Sequence of chain 1.C:
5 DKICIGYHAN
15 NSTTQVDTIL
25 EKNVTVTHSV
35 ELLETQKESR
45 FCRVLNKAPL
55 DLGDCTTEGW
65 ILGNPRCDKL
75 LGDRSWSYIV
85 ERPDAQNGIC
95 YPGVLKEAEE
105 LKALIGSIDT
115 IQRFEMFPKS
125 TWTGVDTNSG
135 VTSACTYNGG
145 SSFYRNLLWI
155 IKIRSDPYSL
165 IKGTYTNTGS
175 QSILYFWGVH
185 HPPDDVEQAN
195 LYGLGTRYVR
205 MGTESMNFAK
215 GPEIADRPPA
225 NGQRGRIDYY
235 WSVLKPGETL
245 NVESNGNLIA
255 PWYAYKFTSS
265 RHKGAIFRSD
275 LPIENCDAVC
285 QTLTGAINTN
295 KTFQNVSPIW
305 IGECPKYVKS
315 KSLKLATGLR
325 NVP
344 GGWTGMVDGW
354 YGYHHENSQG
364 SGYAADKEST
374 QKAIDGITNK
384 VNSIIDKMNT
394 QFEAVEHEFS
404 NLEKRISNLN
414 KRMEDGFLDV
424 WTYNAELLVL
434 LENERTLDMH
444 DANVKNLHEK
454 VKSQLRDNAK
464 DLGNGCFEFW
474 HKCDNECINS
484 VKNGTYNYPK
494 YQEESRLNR

A protein and the small-molecule ligand that binds it are described below.
Small molecule (SMILES): CC(=O)N[C@@H]1[C@@H](O)[C@H](O)[C@@H](CO)O[C@H]1O

Binding-site contacts:
Ligand atom C3 contacts residue ASN27 of chain 1.C at 4.0 Å.
Ligand atom C1 contacts residue ASN27 of chain 1.C at 1.5 Å.
Ligand atom C5 contacts residue ASN27 of chain 1.C at 3.7 Å.
Ligand atom C2 contacts residue ASN27 of chain 1.C at 2.7 Å.
Ligand atom C4 contacts residue ASN27 of chain 1.C at 4.4 Å.
Ligand atom C7 contacts residue ASN27 of chain 1.C at 3.4 Å.
Ligand atom O5 contacts residue ASN27 of chain 1.C at 2.4 Å (h-bond).
Ligand atom N2 contacts residue ASN27 of chain 1.C at 3.1 Å (h-bond).
Ligand atom O7 contacts residue ASN27 of chain 1.C at 3.3 Å (h-bond).